Sequence of chain 6.B:
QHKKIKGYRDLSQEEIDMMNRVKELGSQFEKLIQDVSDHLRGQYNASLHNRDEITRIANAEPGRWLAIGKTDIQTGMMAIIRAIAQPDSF

Binding-site contacts:
Ligand atom O1P contacts residue 2BA1 of chain 6.J at 0.2 Å (h-bond).
Ligand atom C51 contacts residue 2BA1 of chain 6.J at 0.0 Å.
Ligand atom N6 contacts residue 2BA1 of chain 6.J at 0.1 Å (h-bond).
Ligand atom C61 contacts residue 2BA1 of chain 6.J at 0.1 Å.
Ligand atom P contacts residue 2BA1 of chain 6.J at 0.1 Å.
Ligand atom C4'1 contacts residue 2BA1 of chain 6.J at 0.5 Å.
Ligand atom C2'1 contacts residue 2BA1 of chain 6.J at 0.3 Å.
Ligand atom N3 contacts residue 2BA1 of chain 6.J at 0.1 Å (h-bond).
Ligand atom C81 contacts residue 2BA1 of chain 6.J at 0.1 Å.
Ligand atom C4 contacts residue 2BA1 of chain 6.J at 0.1 Å.
Ligand atom O4'1 contacts residue 2BA1 of chain 6.J at 0.3 Å (h-bond).
Ligand atom N91 contacts residue 2BA1 of chain 6.J at 0.1 Å (h-bond).
Ligand atom N7 contacts residue 2BA1 of chain 6.J at 0.1 Å (h-bond).
Ligand atom C3' contacts residue 2BA1 of chain 6.J at 0.3 Å.
Ligand atom C2' contacts residue 2BA1 of chain 6.J at 0.3 Å.
Ligand atom O3' contacts residue 2BA1 of chain 6.J at 0.1 Å (h-bond).
Ligand atom C41 contacts residue 2BA1 of chain 6.J at 0.1 Å.
Ligand atom C8 contacts residue 2BA1 of chain 6.J at 0.1 Å.
Ligand atom O3'1 contacts residue 2BA1 of chain 6.J at 0.1 Å (h-bond).
Ligand atom O2'1 contacts residue 2BA1 of chain 6.J at 0.3 Å (h-bond).
Ligand atom N31 contacts residue 2BA1 of chain 6.J at 0.1 Å (h-bond).
Ligand atom N9 contacts residue 2BA1 of chain 6.J at 0.1 Å (h-bond).
Ligand atom C4' contacts residue 2BA1 of chain 6.J at 0.5 Å.
Ligand atom O2P1 contacts residue 2BA1 of chain 6.J at 0.4 Å (h-bond).
Ligand atom C5 contacts residue 2BA1 of chain 6.J at 0.0 Å.
Ligand atom O1P1 contacts residue 2BA1 of chain 6.J at 0.2 Å (h-bond).
Ligand atom C21 contacts residue 2BA1 of chain 6.J at 0.1 Å.
Ligand atom O2' contacts residue 2BA1 of chain 6.J at 0.3 Å (h-bond).
Ligand atom N1 contacts residue 2BA1 of chain 6.J at 0.1 Å (h-bond).
Ligand atom C1'1 contacts residue 2BA1 of chain 6.J at 0.2 Å.
Ligand atom N71 contacts residue 2BA1 of chain 6.J at 0.1 Å (h-bond).
Ligand atom N11 contacts residue 2BA1 of chain 6.J at 0.1 Å (h-bond).
Ligand atom C2 contacts residue 2BA1 of chain 6.J at 0.1 Å.
Ligand atom C3'1 contacts residue 2BA1 of chain 6.J at 0.3 Å.
Ligand atom O4' contacts residue 2BA1 of chain 6.J at 0.3 Å (h-bond).
Ligand atom C1' contacts residue 2BA1 of chain 6.J at 0.2 Å.
Ligand atom C6 contacts residue 2BA1 of chain 6.J at 0.1 Å.
Ligand atom O2P contacts residue 2BA1 of chain 6.J at 0.4 Å (h-bond).
Ligand atom N61 contacts residue 2BA1 of chain 6.J at 0.1 Å (h-bond).
Ligand atom P1 contacts residue 2BA1 of chain 6.J at 0.1 Å.

Sequence of chain 1.B:
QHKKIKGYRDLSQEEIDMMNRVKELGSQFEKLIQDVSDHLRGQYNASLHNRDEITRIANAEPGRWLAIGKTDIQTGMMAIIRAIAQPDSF

This small molecule binds to this protein.
Small molecule (SMILES): Nc1ncnc2c1ncn2[C@@H]1O[C@@H]2CO[P](=O)(O)O[C@H]3[C@@H](O)[C@H](n4cnc5c(N)ncnc54)O[C@@H]3CO[P](=O)(O)O[C@H]2[C@H]1O